A small-molecule ligand and the protein it binds are described below.
Small molecule (SMILES): CN1CCC[C@H](n2nc(Cc3ccc(Cl)cc3)c3ccccc3c2=O)CC1

Sequence of chain 3.A:
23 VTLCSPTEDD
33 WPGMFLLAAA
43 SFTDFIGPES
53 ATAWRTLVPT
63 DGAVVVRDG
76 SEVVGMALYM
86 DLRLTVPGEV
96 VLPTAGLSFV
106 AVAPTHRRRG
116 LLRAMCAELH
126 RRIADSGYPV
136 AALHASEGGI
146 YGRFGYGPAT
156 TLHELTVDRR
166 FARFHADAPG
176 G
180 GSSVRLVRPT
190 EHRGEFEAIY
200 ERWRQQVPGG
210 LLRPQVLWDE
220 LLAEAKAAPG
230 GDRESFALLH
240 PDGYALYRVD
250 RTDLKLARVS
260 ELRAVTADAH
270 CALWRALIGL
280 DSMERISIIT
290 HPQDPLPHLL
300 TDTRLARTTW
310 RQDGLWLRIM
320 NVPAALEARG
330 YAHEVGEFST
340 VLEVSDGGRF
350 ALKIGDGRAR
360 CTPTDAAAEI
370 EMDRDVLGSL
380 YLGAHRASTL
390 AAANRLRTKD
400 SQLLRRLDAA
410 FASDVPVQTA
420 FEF

Binding-site contacts:
Ligand atom C9 contacts residue PHE104 of chain 3.A at 4.2 Å (hydrophobic).
Ligand atom C12 contacts residue TRP56 of chain 3.A at 3.7 Å (hydrophobic).
Ligand atom C13 contacts residue LEU83 of chain 3.A at 4.1 Å (hydrophobic).
Ligand atom C9 contacts residue TRP56 of chain 3.A at 3.7 Å (hydrophobic).
Ligand atom C20 contacts residue SER52 of chain 3.A at 3.4 Å.
Ligand atom C14 contacts residue MET85 of chain 3.A at 4.1 Å (hydrophobic).
Ligand atom CL contacts residue ALA53 of chain 3.A at 4.2 Å.
Ligand atom O contacts residue PHE44 of chain 3.A at 3.4 Å.
Ligand atom C21 contacts residue TRP56 of chain 3.A at 3.6 Å (hydrophobic).
Ligand atom C5 contacts residue GOL1 of chain 3.D at 3.2 Å.
Ligand atom CL contacts residue ARG57 of chain 3.A at 3.4 Å.
Ligand atom N2 contacts residue PHE422 of chain 3.A at 4.0 Å.
Ligand atom CL contacts residue PHE104 of chain 3.A at 4.2 Å.
Ligand atom C21 contacts residue SER52 of chain 3.A at 4.0 Å.
Ligand atom C10 contacts residue TRP56 of chain 3.A at 3.9 Å (hydrophobic).
Ligand atom CL contacts residue TRP33 of chain 3.A at 4.0 Å.
Ligand atom C5 contacts residue SER103 of chain 3.A at 3.8 Å.
Ligand atom C5 contacts residue PHE104 of chain 3.A at 3.8 Å (hydrophobic).
Ligand atom N2 contacts residue SER103 of chain 3.A at 3.9 Å.
Ligand atom C14 contacts residue TRP56 of chain 3.A at 3.6 Å (hydrophobic).
Ligand atom C4 contacts residue PHE44 of chain 3.A at 4.0 Å (hydrophobic).
Ligand atom C8 contacts residue PHE422 of chain 3.A at 3.8 Å (hydrophobic).
Ligand atom C8 contacts residue SER103 of chain 3.A at 3.7 Å.
Ligand atom C13 contacts residue TRP56 of chain 3.A at 3.5 Å (hydrophobic).
Ligand atom O contacts residue ASP46 of chain 3.A at 3.7 Å.
Ligand atom C11 contacts residue PHE104 of chain 3.A at 3.5 Å (hydrophobic).
Ligand atom CL contacts residue LEU83 of chain 3.A at 3.8 Å.
Ligand atom C18 contacts residue PHE47 of chain 3.A at 3.9 Å (hydrophobic).
Ligand atom C14 contacts residue SER103 of chain 3.A at 3.3 Å.
Ligand atom C20 contacts residue TRP56 of chain 3.A at 4.0 Å (hydrophobic).
Ligand atom C12 contacts residue PHE104 of chain 3.A at 3.9 Å (hydrophobic).
Ligand atom C5 contacts residue PHE422 of chain 3.A at 4.2 Å (hydrophobic).
Ligand atom C13 contacts residue SER103 of chain 3.A at 4.2 Å.
Ligand atom C8 contacts residue TRP56 of chain 3.A at 3.9 Å (hydrophobic).
Ligand atom C19 contacts residue ASP46 of chain 3.A at 3.6 Å.
Ligand atom C10 contacts residue PHE104 of chain 3.A at 3.7 Å (hydrophobic).
Ligand atom C9 contacts residue SER103 of chain 3.A at 3.8 Å.
Ligand atom C11 contacts residue TRP56 of chain 3.A at 3.9 Å (hydrophobic).
Ligand atom C18 contacts residue ASP46 of chain 3.A at 3.6 Å.
Ligand atom C11 contacts residue ALA53 of chain 3.A at 3.9 Å (hydrophobic).